A small-molecule ligand and the protein it binds are described below.
Small molecule (SMILES): CC(=O)N[C@@H]1[C@@H](O[C@@H]2O[C@@H](C)[C@@H](O)[C@@H](O)[C@@H]2O)[C@H](O[C@@H]2O[C@H](CO)[C@H](O)[C@H](O[C@]3(C(=O)O)C[C@H](O)[C@@H](NC(C)=O)[C@H]([C@H](O)[C@H](O)CO)O3)[C@H]2O)[C@@H](CO)O[C@H]1O

Sequence of chain 1.A:
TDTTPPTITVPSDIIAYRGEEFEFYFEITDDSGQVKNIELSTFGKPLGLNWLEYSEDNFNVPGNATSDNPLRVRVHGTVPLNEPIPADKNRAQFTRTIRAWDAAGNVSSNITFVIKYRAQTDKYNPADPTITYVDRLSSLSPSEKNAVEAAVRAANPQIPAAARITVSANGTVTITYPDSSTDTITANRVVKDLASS

Binding-site contacts:
Ligand atom N5 contacts residue ARG91 of chain 1.A at 3.2 Å (salt-bridge).
Ligand atom O1B contacts residue GLN93 of chain 1.A at 3.2 Å (h-bond).
Ligand atom C11 contacts residue ARG91 of chain 1.A at 3.5 Å.
Ligand atom C11 contacts residue GLN93 of chain 1.A at 4.1 Å.
Ligand atom C8 contacts residue ARG96 of chain 1.A at 3.9 Å.
Ligand atom C11 contacts residue TYR117 of chain 1.A at 3.2 Å (hydrophobic).
Ligand atom O10 contacts residue ARG91 of chain 1.A at 4.0 Å.
Ligand atom O1A contacts residue THR95 of chain 1.A at 2.8 Å (h-bond).
Ligand atom O5 contacts residue PHE43 of chain 1.A at 4.0 Å.
Ligand atom C6 contacts residue GLN93 of chain 1.A at 3.5 Å.
Ligand atom C1 contacts residue THR95 of chain 1.A at 3.4 Å.
Ligand atom O7 contacts residue PHE43 of chain 1.A at 3.8 Å.
Ligand atom C10 contacts residue ARG91 of chain 1.A at 3.4 Å.
Ligand atom C4 contacts residue GLN93 of chain 1.A at 3.6 Å.
Ligand atom O5 contacts residue LYS45 of chain 1.A at 3.8 Å.
Ligand atom O4 contacts residue ARG91 of chain 1.A at 2.7 Å (salt-bridge).
Ligand atom C6 contacts residue THR42 of chain 1.A at 3.9 Å.
Ligand atom C5 contacts residue GLN93 of chain 1.A at 3.5 Å.
Ligand atom O6 contacts residue THR42 of chain 1.A at 3.5 Å.
Ligand atom O8 contacts residue THR95 of chain 1.A at 4.1 Å.
Ligand atom O1A contacts residue GLN93 of chain 1.A at 3.9 Å.
Ligand atom C5 contacts residue THR95 of chain 1.A at 4.3 Å.
Ligand atom O1A contacts residue PHE94 of chain 1.A at 3.7 Å.
Ligand atom C6 contacts residue LYS45 of chain 1.A at 3.9 Å.
Ligand atom O1 contacts residue PHE43 of chain 1.A at 3.8 Å.
Ligand atom C10 contacts residue GLN93 of chain 1.A at 4.0 Å.
Ligand atom O9 contacts residue ARG96 of chain 1.A at 3.2 Å (salt-bridge).
Ligand atom O8 contacts residue ARG96 of chain 1.A at 3.0 Å (salt-bridge).
Ligand atom C4 contacts residue ARG91 of chain 1.A at 3.5 Å.
Ligand atom O6 contacts residue LYS45 of chain 1.A at 2.5 Å (salt-bridge).
Ligand atom C5 contacts residue ARG91 of chain 1.A at 4.0 Å.
Ligand atom C8 contacts residue PHE94 of chain 1.A at 4.3 Å (hydrophobic).
Ligand atom C1 contacts residue GLN93 of chain 1.A at 4.1 Å.
Ligand atom N5 contacts residue GLN93 of chain 1.A at 3.0 Å (h-bond).
Ligand atom O1B contacts residue THR95 of chain 1.A at 2.7 Å (h-bond).
Ligand atom O6 contacts residue PHE43 of chain 1.A at 3.2 Å.
Ligand atom C9 contacts residue ARG96 of chain 1.A at 3.5 Å.
Ligand atom C5 contacts residue LYS45 of chain 1.A at 4.2 Å.
Ligand atom O8 contacts residue PHE94 of chain 1.A at 4.0 Å.
Ligand atom C9 contacts residue PHE94 of chain 1.A at 3.7 Å (hydrophobic).